This small molecule binds to this protein.
Small molecule (SMILES): CC(=O)N[C@H]1[C@H](O[C@H]2[C@H](O)[C@@H](NC(C)=O)CO[C@@H]2CO)O[C@H](CO)[C@@H](O)[C@@H]1O

Sequence of chain 45.K:
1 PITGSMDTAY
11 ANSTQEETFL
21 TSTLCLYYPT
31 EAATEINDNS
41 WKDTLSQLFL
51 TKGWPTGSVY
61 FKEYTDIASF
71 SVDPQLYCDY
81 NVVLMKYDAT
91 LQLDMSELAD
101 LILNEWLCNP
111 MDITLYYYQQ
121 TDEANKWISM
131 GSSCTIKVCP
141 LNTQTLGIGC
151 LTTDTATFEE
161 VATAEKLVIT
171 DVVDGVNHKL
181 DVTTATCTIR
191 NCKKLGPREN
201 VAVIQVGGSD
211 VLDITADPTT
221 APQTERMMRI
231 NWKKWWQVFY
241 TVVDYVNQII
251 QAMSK

Binding-site contacts:
Ligand atom N2 contacts residue ASN12 of chain 45.K at 3.8 Å.
Ligand atom C7 contacts residue ASN12 of chain 45.K at 3.9 Å.
Ligand atom C1 contacts residue ASN12 of chain 45.K at 2.2 Å.
Ligand atom O7 contacts residue ASN12 of chain 45.K at 3.6 Å.
Ligand atom C2 contacts residue ASN12 of chain 45.K at 3.3 Å.
Ligand atom C5 contacts residue ASN12 of chain 45.K at 4.2 Å.
Ligand atom O5 contacts residue ASN12 of chain 45.K at 2.8 Å (h-bond).